Binding-site contacts:
Ligand atom C8 contacts residue GLY124 of chain 1.B at 3.7 Å.
Ligand atom C5 contacts residue ASN148 of chain 1.B at 3.6 Å.
Ligand atom C4 contacts residue ASN148 of chain 1.B at 4.2 Å.
Ligand atom O7 contacts residue GLY124 of chain 1.B at 3.7 Å.
Ligand atom N2 contacts residue ASN148 of chain 1.B at 3.0 Å (h-bond).
Ligand atom C1 contacts residue ASN148 of chain 1.B at 1.4 Å.
Ligand atom C3 contacts residue ASN148 of chain 1.B at 3.8 Å.
Ligand atom N2 contacts residue GLY124 of chain 1.B at 4.0 Å.
Ligand atom C8 contacts residue HIS123 of chain 1.B at 3.6 Å.
Ligand atom O6 contacts residue ASN148 of chain 1.B at 4.4 Å.
Ligand atom O7 contacts residue ASN148 of chain 1.B at 4.2 Å.
Ligand atom C2 contacts residue ASN148 of chain 1.B at 2.5 Å.
Ligand atom C7 contacts residue GLY124 of chain 1.B at 3.6 Å.
Ligand atom O5 contacts residue ASN148 of chain 1.B at 2.3 Å (h-bond).
Ligand atom C7 contacts residue ASN148 of chain 1.B at 3.9 Å.

Sequence of chain 1.B:
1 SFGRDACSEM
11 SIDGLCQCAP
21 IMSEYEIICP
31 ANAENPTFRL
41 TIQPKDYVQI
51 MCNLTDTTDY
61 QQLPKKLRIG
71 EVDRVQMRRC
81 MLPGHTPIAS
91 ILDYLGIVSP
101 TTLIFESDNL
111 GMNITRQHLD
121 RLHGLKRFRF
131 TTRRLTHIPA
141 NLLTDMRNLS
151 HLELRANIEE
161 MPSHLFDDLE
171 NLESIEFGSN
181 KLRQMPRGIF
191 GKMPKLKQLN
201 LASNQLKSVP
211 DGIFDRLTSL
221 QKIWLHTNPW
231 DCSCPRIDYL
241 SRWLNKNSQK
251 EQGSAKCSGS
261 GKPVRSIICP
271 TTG

The small molecule below binds the protein below.
Small molecule (SMILES): CC(=O)N[C@@H]1[C@@H](O)[C@H](O)[C@@H](CO)O[C@H]1O